Sequence of chain 1.C:
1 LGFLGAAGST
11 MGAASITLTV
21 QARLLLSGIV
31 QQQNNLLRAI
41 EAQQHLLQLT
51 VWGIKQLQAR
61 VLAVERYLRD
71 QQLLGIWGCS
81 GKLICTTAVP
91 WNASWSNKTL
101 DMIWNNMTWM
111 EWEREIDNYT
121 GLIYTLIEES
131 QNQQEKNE

Binding-site contacts:
Ligand atom O5 contacts residue ASN56 of chain 1.B at 2.3 Å (h-bond).
Ligand atom C8 contacts residue SER9 of chain 1.C at 4.3 Å.
Ligand atom N2 contacts residue ASN56 of chain 1.B at 3.0 Å (h-bond).
Ligand atom C7 contacts residue GLU55 of chain 1.B at 4.2 Å.
Ligand atom C3 contacts residue ASN56 of chain 1.B at 3.8 Å.
Ligand atom C2 contacts residue ASN56 of chain 1.B at 2.5 Å.
Ligand atom C7 contacts residue ASN56 of chain 1.B at 3.1 Å.
Ligand atom O7 contacts residue GLY8 of chain 1.C at 3.2 Å.
Ligand atom N2 contacts residue GLU55 of chain 1.B at 4.5 Å.
Ligand atom C8 contacts residue GLU55 of chain 1.B at 3.6 Å.
Ligand atom O7 contacts residue ASN56 of chain 1.B at 2.8 Å (h-bond).
Ligand atom C1 contacts residue ASN56 of chain 1.B at 1.4 Å.
Ligand atom C7 contacts residue SER9 of chain 1.C at 4.1 Å.
Ligand atom C8 contacts residue ASN56 of chain 1.B at 4.4 Å.
Ligand atom O7 contacts residue SER9 of chain 1.C at 3.2 Å (h-bond).
Ligand atom C5 contacts residue ASN56 of chain 1.B at 3.6 Å.
Ligand atom C4 contacts residue ASN56 of chain 1.B at 4.3 Å.
Ligand atom C7 contacts residue GLY8 of chain 1.C at 4.3 Å.
Ligand atom C8 contacts residue GLY5 of chain 1.C at 4.2 Å.

Sequence of chain 1.B:
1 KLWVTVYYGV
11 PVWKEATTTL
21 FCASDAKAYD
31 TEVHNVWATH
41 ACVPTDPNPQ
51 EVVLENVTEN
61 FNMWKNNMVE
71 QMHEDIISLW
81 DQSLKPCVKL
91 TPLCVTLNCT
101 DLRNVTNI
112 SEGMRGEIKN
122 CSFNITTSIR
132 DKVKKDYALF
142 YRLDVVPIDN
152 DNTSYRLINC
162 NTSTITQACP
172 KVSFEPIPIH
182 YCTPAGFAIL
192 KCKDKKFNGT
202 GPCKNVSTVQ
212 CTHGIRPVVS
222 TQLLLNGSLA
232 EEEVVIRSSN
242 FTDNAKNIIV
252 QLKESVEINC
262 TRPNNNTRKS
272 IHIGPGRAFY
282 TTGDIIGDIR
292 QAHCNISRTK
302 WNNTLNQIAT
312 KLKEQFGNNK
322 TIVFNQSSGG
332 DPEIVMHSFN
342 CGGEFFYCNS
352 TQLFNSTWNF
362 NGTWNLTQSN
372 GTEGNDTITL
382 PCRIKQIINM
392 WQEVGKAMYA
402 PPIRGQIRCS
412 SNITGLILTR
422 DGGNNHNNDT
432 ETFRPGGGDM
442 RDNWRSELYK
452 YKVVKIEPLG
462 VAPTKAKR

A small-molecule ligand and the protein it binds are described below.
Small molecule (SMILES): CC(=O)N[C@H]1[C@H](O[C@H]2[C@H](O)[C@@H](NC(C)=O)CO[C@@H]2CO)O[C@H](CO)[C@@H](O)[C@@H]1O